A protein and the small-molecule ligand that binds it are described below.
Small molecule (SMILES): O=P(O)(O)C[C@H](O)Cn1cncn1

Sequence of chain 1.E:
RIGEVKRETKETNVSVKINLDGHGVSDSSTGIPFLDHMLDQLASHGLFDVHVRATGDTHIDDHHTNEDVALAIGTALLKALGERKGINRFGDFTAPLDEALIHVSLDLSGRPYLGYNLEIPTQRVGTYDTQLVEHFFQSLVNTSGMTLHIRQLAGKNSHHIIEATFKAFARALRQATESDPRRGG

Sequence of chain 1.R:
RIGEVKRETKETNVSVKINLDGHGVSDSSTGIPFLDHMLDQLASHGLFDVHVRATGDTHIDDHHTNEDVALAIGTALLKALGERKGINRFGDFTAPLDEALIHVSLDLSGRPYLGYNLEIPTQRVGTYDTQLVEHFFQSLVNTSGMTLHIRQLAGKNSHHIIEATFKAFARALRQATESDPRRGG

Sequence of chain 1.U:
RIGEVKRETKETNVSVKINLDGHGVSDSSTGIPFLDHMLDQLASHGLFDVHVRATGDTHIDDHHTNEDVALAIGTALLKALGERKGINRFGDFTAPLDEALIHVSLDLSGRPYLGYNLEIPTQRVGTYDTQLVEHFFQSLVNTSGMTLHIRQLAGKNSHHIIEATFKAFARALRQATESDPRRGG

Binding-site contacts:
Ligand atom C7 contacts residue MN1 of chain 1.KA at 4.0 Å.
Ligand atom O13 contacts residue HIS45 of chain 1.E at 4.0 Å.
Ligand atom C5 contacts residue GLU171 of chain 1.E at 3.5 Å.
Ligand atom N4 contacts residue HIS168 of chain 1.E at 3.3 Å (h-bond).
Ligand atom C5 contacts residue GLU75 of chain 1.R at 3.7 Å.
Ligand atom N1 contacts residue MN1 of chain 1.KA at 2.6 Å.
Ligand atom N2 contacts residue GLU75 of chain 1.R at 3.9 Å.
Ligand atom C3 contacts residue GLU75 of chain 1.R at 2.7 Å.
Ligand atom C7 contacts residue GLU171 of chain 1.E at 3.6 Å.
Ligand atom O13 contacts residue MN1 of chain 1.KA at 3.5 Å.
Ligand atom O13 contacts residue GLN49 of chain 1.E at 4.0 Å.
Ligand atom N1 contacts residue HIS167 of chain 1.E at 3.5 Å (h-bond).
Ligand atom C6 contacts residue GLU171 of chain 1.E at 4.1 Å.
Ligand atom N2 contacts residue HIS72 of chain 1.R at 3.8 Å.
Ligand atom N1 contacts residue HIS72 of chain 1.R at 3.8 Å.
Ligand atom O13 contacts residue GLU171 of chain 1.E at 2.4 Å (salt-bridge).
Ligand atom C6 contacts residue MN1 of chain 1.KA at 3.3 Å.
Ligand atom N1 contacts residue GLU171 of chain 1.E at 2.7 Å (salt-bridge).
Ligand atom P9 contacts residue ARG97 of chain 1.U at 3.9 Å.
Ligand atom N4 contacts residue GLU75 of chain 1.R at 2.5 Å (salt-bridge).
Ligand atom C5 contacts residue LEU105 of chain 1.E at 4.0 Å (hydrophobic).
Ligand atom N4 contacts residue MN1 of chain 1.XB at 2.7 Å.
Ligand atom O10 contacts residue ARG97 of chain 1.U at 3.5 Å (salt-bridge).
Ligand atom O12 contacts residue ARG97 of chain 1.U at 3.4 Å (salt-bridge).
Ligand atom C5 contacts residue MN1 of chain 1.XB at 3.7 Å.
Ligand atom C6 contacts residue HIS72 of chain 1.R at 3.6 Å.
Ligand atom C5 contacts residue HIS71 of chain 1.R at 3.2 Å.
Ligand atom O10 contacts residue LYS175 of chain 1.E at 2.7 Å (salt-bridge).
Ligand atom O11 contacts residue ARG97 of chain 1.U at 4.0 Å.
Ligand atom C3 contacts residue MN1 of chain 1.XB at 3.7 Å.
Ligand atom O11 contacts residue ARG119 of chain 1.U at 3.6 Å.
Ligand atom N2 contacts residue MN1 of chain 1.KA at 3.4 Å.
Ligand atom N1 contacts residue HIS71 of chain 1.R at 4.0 Å.
Ligand atom C5 contacts residue MN1 of chain 1.KA at 3.7 Å.
Ligand atom N4 contacts residue HIS71 of chain 1.R at 2.8 Å (h-bond).
Ligand atom N2 contacts residue GLU171 of chain 1.E at 3.9 Å.
Ligand atom C3 contacts residue HIS71 of chain 1.R at 3.9 Å.
Ligand atom O10 contacts residue ARG119 of chain 1.U at 3.6 Å.
Ligand atom C5 contacts residue HIS167 of chain 1.E at 3.3 Å.
Ligand atom C5 contacts residue HIS168 of chain 1.E at 3.4 Å.